Sequence of chain 3.A:
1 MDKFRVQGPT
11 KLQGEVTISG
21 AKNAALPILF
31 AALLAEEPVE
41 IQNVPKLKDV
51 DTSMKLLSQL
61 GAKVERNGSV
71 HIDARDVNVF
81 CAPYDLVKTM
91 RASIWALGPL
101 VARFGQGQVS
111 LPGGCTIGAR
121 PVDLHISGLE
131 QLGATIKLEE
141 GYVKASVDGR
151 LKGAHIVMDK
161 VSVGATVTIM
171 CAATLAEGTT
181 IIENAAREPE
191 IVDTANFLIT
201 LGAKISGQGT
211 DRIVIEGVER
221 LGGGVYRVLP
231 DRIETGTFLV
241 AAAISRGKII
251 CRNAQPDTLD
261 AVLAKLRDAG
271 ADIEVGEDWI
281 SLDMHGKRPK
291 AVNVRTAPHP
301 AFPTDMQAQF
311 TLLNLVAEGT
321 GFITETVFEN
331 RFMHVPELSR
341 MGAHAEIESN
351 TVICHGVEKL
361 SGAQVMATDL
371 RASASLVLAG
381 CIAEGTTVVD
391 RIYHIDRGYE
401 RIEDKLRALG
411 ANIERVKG

A small-molecule ligand and the protein it binds are described below.
Small molecule (SMILES): CC(=O)N[C@H]1[C@@H](O[P](=O)(O)O[P](=O)(O)OC[C@H]2O[C@@H](n3ccc(=O)[nH]c3=O)[C@H](O)[C@@H]2O)O[C@H](CO)[C@@H](O)[C@@H]1O

Binding-site contacts:
Ligand atom O4' contacts residue ASP305 of chain 3.A at 2.7 Å (salt-bridge).
Ligand atom O3' contacts residue ASP305 of chain 3.A at 2.9 Å (salt-bridge).
Ligand atom O4 contacts residue LEU124 of chain 3.A at 2.8 Å (h-bond).
Ligand atom O1' contacts residue ARG120 of chain 3.A at 3.3 Å (salt-bridge).
Ligand atom C4' contacts residue ASP305 of chain 3.A at 3.4 Å.
Ligand atom C3' contacts residue FFQ1 of chain 3.C at 3.5 Å.
Ligand atom O3' contacts residue ASN23 of chain 3.A at 3.0 Å (h-bond).
Ligand atom N3 contacts residue ASP123 of chain 3.A at 2.9 Å (salt-bridge).
Ligand atom C7' contacts residue ASN23 of chain 3.A at 3.2 Å.
Ligand atom O2 contacts residue LYS160 of chain 3.A at 3.4 Å (salt-bridge).
Ligand atom O7' contacts residue ASN23 of chain 3.A at 3.4 Å.
Ligand atom O5' contacts residue VAL163 of chain 3.A at 3.5 Å.
Ligand atom O4 contacts residue PRO121 of chain 3.A at 3.4 Å (h-bond).
Ligand atom O3' contacts residue FFQ1 of chain 3.C at 2.7 Å (h-bond).
Ligand atom C5 contacts residue PRO121 of chain 3.A at 3.5 Å (hydrophobic).
Ligand atom N3 contacts residue PRO121 of chain 3.A at 3.4 Å (h-bond).
Ligand atom N2' contacts residue FFQ1 of chain 3.C at 2.9 Å (h-bond).
Ligand atom O2 contacts residue PRO121 of chain 3.A at 3.5 Å.
Ligand atom C8' contacts residue FFQ1 of chain 3.C at 3.5 Å.
Ligand atom O2B contacts residue ARG120 of chain 3.A at 2.9 Å (salt-bridge).
Ligand atom O4 contacts residue ASP123 of chain 3.A at 3.2 Å (salt-bridge).
Ligand atom O3B contacts residue VAL327 of chain 3.A at 2.7 Å (h-bond).
Ligand atom O1A contacts residue VAL163 of chain 3.A at 2.8 Å (h-bond).
Ligand atom C4 contacts residue PRO121 of chain 3.A at 3.1 Å (hydrophobic).
Ligand atom O2A contacts residue SER162 of chain 3.A at 2.7 Å (h-bond).
Ligand atom C5 contacts residue SER162 of chain 3.A at 3.5 Å.
Ligand atom N2' contacts residue ASN23 of chain 3.A at 3.5 Å (h-bond).
Ligand atom O2B contacts residue ARG91 of chain 3.A at 3.0 Å (salt-bridge).
Ligand atom C8' contacts residue ASN23 of chain 3.A at 3.2 Å.
Ligand atom C2' contacts residue ASN23 of chain 3.A at 3.5 Å.
Ligand atom N3 contacts residue LEU124 of chain 3.A at 3.5 Å.
Ligand atom O1A contacts residue SER162 of chain 3.A at 3.4 Å.
Ligand atom O1B contacts residue GLY164 of chain 3.A at 2.8 Å (h-bond).
Ligand atom O7' contacts residue TRP95 of chain 3.A at 3.3 Å.
Ligand atom O4' contacts residue PHE328 of chain 3.A at 3.2 Å.
Ligand atom O2 contacts residue ASP123 of chain 3.A at 3.5 Å (salt-bridge).
Ligand atom C3B contacts residue VAL327 of chain 3.A at 3.4 Å (hydrophobic).
Ligand atom O4 contacts residue HIS125 of chain 3.A at 3.4 Å.
Ligand atom O2' contacts residue PRO121 of chain 3.A at 3.5 Å.
Ligand atom O4 contacts residue VAL122 of chain 3.A at 3.1 Å.